Sequence of chain 1.B:
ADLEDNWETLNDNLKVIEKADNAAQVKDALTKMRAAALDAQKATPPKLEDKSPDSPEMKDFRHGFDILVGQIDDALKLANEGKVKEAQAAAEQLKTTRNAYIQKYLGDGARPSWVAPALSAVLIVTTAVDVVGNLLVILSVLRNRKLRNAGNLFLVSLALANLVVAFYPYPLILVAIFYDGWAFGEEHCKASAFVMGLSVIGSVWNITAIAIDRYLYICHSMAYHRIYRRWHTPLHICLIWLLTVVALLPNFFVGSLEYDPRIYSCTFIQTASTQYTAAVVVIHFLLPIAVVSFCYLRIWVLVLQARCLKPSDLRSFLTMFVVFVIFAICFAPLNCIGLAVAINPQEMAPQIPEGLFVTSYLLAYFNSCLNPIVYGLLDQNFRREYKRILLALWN

Binding-site contacts:
Ligand atom C2 contacts residue PHE268 of chain 1.B at 3.6 Å (hydrophobic).
Ligand atom C1 contacts residue LEU387 of chain 1.B at 3.4 Å (hydrophobic).
Ligand atom C15 contacts residue ILE201 of chain 1.B at 3.8 Å (hydrophobic).
Ligand atom C11 contacts residue ASN251 of chain 1.B at 4.0 Å.
Ligand atom C5 contacts residue TYR414 of chain 1.B at 4.0 Å (hydrophobic).
Ligand atom C11 contacts residue LEU257 of chain 1.B at 3.7 Å (hydrophobic).
Ligand atom C10 contacts residue PHE268 of chain 1.B at 3.7 Å (hydrophobic).
Ligand atom C5 contacts residue PHE268 of chain 1.B at 4.0 Å (hydrophobic).
Ligand atom C1 contacts residue VAL281 of chain 1.B at 3.8 Å (hydrophobic).
Ligand atom C15 contacts residue VAL280 of chain 1.B at 3.8 Å (hydrophobic).
Ligand atom C16 contacts residue PHE268 of chain 1.B at 3.6 Å (hydrophobic).
Ligand atom C14 contacts residue ILE201 of chain 1.B at 3.8 Å (hydrophobic).
Ligand atom C1 contacts residue GLY391 of chain 1.B at 3.8 Å.
Ligand atom C8 contacts residue ALA193 of chain 1.B at 3.8 Å (hydrophobic).
Ligand atom C9 contacts residue GLY197 of chain 1.B at 3.7 Å.
Ligand atom C9 contacts residue PHE268 of chain 1.B at 3.6 Å (hydrophobic).
Ligand atom C10 contacts residue GLY197 of chain 1.B at 3.7 Å.
Ligand atom C9 contacts residue ALA193 of chain 1.B at 3.8 Å (hydrophobic).
Ligand atom C10 contacts residue LEU257 of chain 1.B at 4.0 Å (hydrophobic).
Ligand atom C12 contacts residue ASN251 of chain 1.B at 3.9 Å.
Ligand atom C10 contacts residue ALA193 of chain 1.B at 3.1 Å (hydrophobic).
Ligand atom C14 contacts residue VAL280 of chain 1.B at 3.7 Å (hydrophobic).
Ligand atom O2 contacts residue LEU387 of chain 1.B at 3.9 Å.
Ligand atom C13 contacts residue PHE268 of chain 1.B at 3.7 Å (hydrophobic).
Ligand atom C1 contacts residue ASN388 of chain 1.B at 3.8 Å.
Ligand atom C15 contacts residue TYR276 of chain 1.B at 3.9 Å (hydrophobic).
Ligand atom C11 contacts residue PHE268 of chain 1.B at 3.8 Å (hydrophobic).
Ligand atom C3 contacts residue PHE268 of chain 1.B at 3.7 Å (hydrophobic).
Ligand atom O2 contacts residue GLN270 of chain 1.B at 3.5 Å (h-bond).
Ligand atom C8 contacts residue THR267 of chain 1.B at 3.5 Å.
Ligand atom C8 contacts residue MET196 of chain 1.B at 3.8 Å (hydrophobic).
Ligand atom C8 contacts residue GLY197 of chain 1.B at 3.9 Å.
Ligand atom C1 contacts residue GLN270 of chain 1.B at 3.9 Å.
Ligand atom O2 contacts residue PHE268 of chain 1.B at 3.7 Å.
Ligand atom C12 contacts residue PHE268 of chain 1.B at 3.6 Å (hydrophobic).
Ligand atom C7 contacts residue VAL200 of chain 1.B at 3.9 Å (hydrophobic).
Ligand atom O1 contacts residue PHE268 of chain 1.B at 3.5 Å.
Ligand atom O1 contacts residue ASN251 of chain 1.B at 3.1 Å (h-bond).
Ligand atom C4 contacts residue LEU387 of chain 1.B at 3.9 Å (hydrophobic).
Ligand atom O1 contacts residue TYR276 of chain 1.B at 3.7 Å.

The small molecule below binds the protein below.
Small molecule (SMILES): CCC(=O)NCC[C@@H]1CCc2ccc3c(c21)CCO3